Binding-site contacts:
Ligand atom O1 contacts residue GLU443 of chain 4.A at 3.0 Å (salt-bridge).
Ligand atom C11 contacts residue PHE442 of chain 4.A at 3.9 Å (hydrophobic).
Ligand atom O2 contacts residue VAL284 of chain 4.A at 4.0 Å.
Ligand atom C3 contacts residue PHE154 of chain 4.A at 3.5 Å (hydrophobic).
Ligand atom C18 contacts residue PHE107 of chain 4.A at 3.7 Å (hydrophobic).
Ligand atom C8 contacts residue ILE279 of chain 4.A at 4.0 Å (hydrophobic).
Ligand atom C6 contacts residue PHE157 of chain 4.A at 4.3 Å (hydrophobic).
Ligand atom C20 contacts residue PHE107 of chain 4.A at 4.0 Å (hydrophobic).
Ligand atom C15 contacts residue DXC1 of chain 4.D at 3.8 Å.
Ligand atom O4 contacts residue ARG131 of chain 2.A at 4.4 Å.
Ligand atom C16 contacts residue DXC1 of chain 4.D at 3.9 Å.
Ligand atom C5 contacts residue PHE157 of chain 4.A at 3.9 Å (hydrophobic).
Ligand atom C14 contacts residue PHE107 of chain 4.A at 3.7 Å (hydrophobic).
Ligand atom C15 contacts residue PHE442 of chain 4.A at 3.9 Å (hydrophobic).
Ligand atom C18 contacts residue GLU104 of chain 4.A at 4.5 Å.
Ligand atom C2 contacts residue PHE154 of chain 4.A at 3.9 Å (hydrophobic).
Ligand atom C16 contacts residue PHE442 of chain 4.A at 3.9 Å (hydrophobic).
Ligand atom C17 contacts residue ARG131 of chain 2.A at 4.1 Å.
Ligand atom C13 contacts residue GLU443 of chain 4.A at 3.9 Å.
Ligand atom C2 contacts residue GLU443 of chain 4.A at 4.3 Å.
Ligand atom C1 contacts residue ASN286 of chain 4.A at 4.3 Å.
Ligand atom O1 contacts residue PHE442 of chain 4.A at 3.5 Å.
Ligand atom C1 contacts residue GLU443 of chain 4.A at 3.4 Å.
Ligand atom C17 contacts residue PHE442 of chain 4.A at 4.5 Å (hydrophobic).
Ligand atom C19 contacts residue ARG131 of chain 2.A at 4.3 Å.
Ligand atom C7 contacts residue PHE154 of chain 4.A at 3.5 Å (hydrophobic).
Ligand atom C23 contacts residue ARG131 of chain 2.A at 3.8 Å.
Ligand atom C7 contacts residue LEU100 of chain 4.A at 3.7 Å (hydrophobic).
Ligand atom C14 contacts residue GLU443 of chain 4.A at 4.0 Å.
Ligand atom C7 contacts residue ILE279 of chain 4.A at 4.0 Å (hydrophobic).
Ligand atom C5 contacts residue PHE107 of chain 4.A at 4.1 Å (hydrophobic).
Ligand atom C22 contacts residue ARG131 of chain 2.A at 3.8 Å.
Ligand atom O4 contacts residue ASP130 of chain 2.A at 4.0 Å.
Ligand atom C6 contacts residue GLU443 of chain 4.A at 3.2 Å.
Ligand atom O3 contacts residue ARG131 of chain 2.A at 3.2 Å (salt-bridge).
Ligand atom O2 contacts residue ASN286 of chain 4.A at 2.9 Å (h-bond).
Ligand atom C16 contacts residue ARG131 of chain 2.A at 4.4 Å.
Ligand atom O2 contacts residue GLU443 of chain 4.A at 2.5 Å (salt-bridge).
Ligand atom C8 contacts residue LEU100 of chain 4.A at 4.2 Å (hydrophobic).
Ligand atom C13 contacts residue PHE107 of chain 4.A at 4.0 Å (hydrophobic).

Sequence of chain 2.A:
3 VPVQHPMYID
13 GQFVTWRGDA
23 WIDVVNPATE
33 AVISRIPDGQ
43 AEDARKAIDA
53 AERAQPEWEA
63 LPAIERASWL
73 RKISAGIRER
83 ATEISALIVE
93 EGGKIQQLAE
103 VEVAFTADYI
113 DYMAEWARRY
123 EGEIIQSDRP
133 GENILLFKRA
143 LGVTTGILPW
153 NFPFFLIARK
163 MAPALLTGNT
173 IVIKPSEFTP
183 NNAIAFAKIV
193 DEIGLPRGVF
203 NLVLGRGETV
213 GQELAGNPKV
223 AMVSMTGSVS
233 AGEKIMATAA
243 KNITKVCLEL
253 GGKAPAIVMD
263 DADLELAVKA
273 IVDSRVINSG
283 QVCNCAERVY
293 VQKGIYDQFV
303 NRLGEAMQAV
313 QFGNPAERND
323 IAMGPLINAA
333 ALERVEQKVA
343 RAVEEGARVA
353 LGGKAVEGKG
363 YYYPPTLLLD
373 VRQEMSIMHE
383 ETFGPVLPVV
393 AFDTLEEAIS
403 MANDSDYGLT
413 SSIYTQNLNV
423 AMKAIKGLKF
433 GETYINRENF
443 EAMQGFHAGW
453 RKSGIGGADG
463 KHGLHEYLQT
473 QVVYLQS

A protein and the small-molecule ligand that binds it are described below.
Small molecule (SMILES): C[C@H](CCC(=O)O)[C@H]1CC[C@H]2[C@@H]3CC[C@@H]4C[C@H](O)CC[C@]4(C)[C@H]3C[C@H](O)[C@]12C

Sequence of chain 4.A:
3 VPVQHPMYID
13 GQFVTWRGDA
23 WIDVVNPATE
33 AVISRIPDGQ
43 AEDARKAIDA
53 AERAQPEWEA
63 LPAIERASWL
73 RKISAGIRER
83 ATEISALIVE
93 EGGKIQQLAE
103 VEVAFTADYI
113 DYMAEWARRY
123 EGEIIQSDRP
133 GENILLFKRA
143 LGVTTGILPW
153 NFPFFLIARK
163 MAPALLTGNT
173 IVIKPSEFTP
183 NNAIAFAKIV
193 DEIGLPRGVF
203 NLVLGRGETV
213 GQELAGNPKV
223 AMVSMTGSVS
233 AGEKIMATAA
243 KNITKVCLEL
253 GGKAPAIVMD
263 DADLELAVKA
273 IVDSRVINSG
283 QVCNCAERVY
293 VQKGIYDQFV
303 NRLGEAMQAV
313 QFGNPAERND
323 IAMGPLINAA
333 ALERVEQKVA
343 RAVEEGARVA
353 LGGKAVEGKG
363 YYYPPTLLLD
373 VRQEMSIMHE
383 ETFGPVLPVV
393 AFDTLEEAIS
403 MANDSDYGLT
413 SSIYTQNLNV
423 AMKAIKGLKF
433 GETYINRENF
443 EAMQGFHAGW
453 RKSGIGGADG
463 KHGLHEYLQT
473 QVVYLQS